A small-molecule ligand and the protein it binds are described below.
Small molecule (SMILES): Cc1cn([C@H]2C[C@H](O[P](=O)(O)OC[C@H]3O[C@@H](n4cc(C)c(=O)[nH]c4=O)C[C@@H]3O)[C@@H](CO[P](=O)(O)O[C@H]3C[C@H](n4ccc(=O)[nH]c4=O)O[C@@H]3COP(=O)=O)O2)c(=O)[nH]c1=O

Binding-site contacts:
Ligand atom O3' contacts residue PHE333 of chain 4.A at 3.5 Å.
Ligand atom O4 contacts residue GLY98 of chain 4.A at 2.8 Å (h-bond).
Ligand atom O4' contacts residue LEU328 of chain 4.A at 3.0 Å.
Ligand atom C1' contacts residue PHE333 of chain 4.A at 3.1 Å (hydrophobic).
Ligand atom N1 contacts residue PHE333 of chain 4.A at 3.8 Å.
Ligand atom OP1 contacts residue ARG391 of chain 4.A at 3.8 Å.
Ligand atom O4 contacts residue PRO334 of chain 4.A at 3.7 Å.
Ligand atom C4 contacts residue GLY98 of chain 4.A at 3.2 Å.
Ligand atom OP2 contacts residue ARG391 of chain 4.A at 3.9 Å.
Ligand atom O5' contacts residue PHE333 of chain 4.A at 3.8 Å.
Ligand atom P contacts residue PHE333 of chain 4.A at 3.8 Å.
Ligand atom O5' contacts residue LEU328 of chain 4.A at 3.6 Å.
Ligand atom O4' contacts residue GLN252 of chain 4.A at 3.9 Å.
Ligand atom O5' contacts residue GLN252 of chain 4.A at 3.1 Å (h-bond).
Ligand atom C1' contacts residue LEU328 of chain 4.A at 3.9 Å (hydrophobic).
Ligand atom C4 contacts residue PRO334 of chain 4.A at 3.6 Å (hydrophobic).
Ligand atom O4' contacts residue PRO334 of chain 4.A at 4.0 Å.
Ligand atom OP2 contacts residue GLU102 of chain 4.A at 3.5 Å (salt-bridge).
Ligand atom O2 contacts residue PRO334 of chain 4.A at 3.8 Å.
Ligand atom C2' contacts residue LEU328 of chain 4.A at 3.7 Å (hydrophobic).
Ligand atom O4 contacts residue ALA259 of chain 4.A at 3.2 Å.
Ligand atom N1 contacts residue LEU328 of chain 4.A at 3.8 Å.
Ligand atom C4' contacts residue GLN252 of chain 4.A at 3.5 Å.
Ligand atom C5' contacts residue PHE333 of chain 4.A at 3.2 Å (hydrophobic).
Ligand atom OP2 contacts residue PHE333 of chain 4.A at 3.3 Å.
Ligand atom C6 contacts residue PHE333 of chain 4.A at 3.7 Å (hydrophobic).
Ligand atom C5' contacts residue GLN252 of chain 4.A at 3.4 Å.
Ligand atom C4' contacts residue LEU328 of chain 4.A at 4.1 Å (hydrophobic).
Ligand atom C3' contacts residue PHE333 of chain 4.A at 3.8 Å (hydrophobic).
Ligand atom C5 contacts residue GLY98 of chain 4.A at 2.9 Å.
Ligand atom OP2 contacts residue GLN252 of chain 4.A at 4.1 Å.
Ligand atom C6 contacts residue GLY98 of chain 4.A at 4.1 Å.
Ligand atom N3 contacts residue LEU328 of chain 4.A at 3.9 Å.
Ligand atom N3 contacts residue PRO334 of chain 4.A at 3.5 Å.
Ligand atom C7 contacts residue TYR336 of chain 4.A at 3.6 Å (hydrophobic).
Ligand atom C2' contacts residue PHE333 of chain 4.A at 2.9 Å (hydrophobic).
Ligand atom C2 contacts residue PRO334 of chain 4.A at 3.7 Å (hydrophobic).
Ligand atom C2 contacts residue LEU328 of chain 4.A at 3.0 Å (hydrophobic).
Ligand atom O2 contacts residue LEU328 of chain 4.A at 2.2 Å.
Ligand atom OP1 contacts residue GLN252 of chain 4.A at 3.7 Å.

Sequence of chain 4.A:
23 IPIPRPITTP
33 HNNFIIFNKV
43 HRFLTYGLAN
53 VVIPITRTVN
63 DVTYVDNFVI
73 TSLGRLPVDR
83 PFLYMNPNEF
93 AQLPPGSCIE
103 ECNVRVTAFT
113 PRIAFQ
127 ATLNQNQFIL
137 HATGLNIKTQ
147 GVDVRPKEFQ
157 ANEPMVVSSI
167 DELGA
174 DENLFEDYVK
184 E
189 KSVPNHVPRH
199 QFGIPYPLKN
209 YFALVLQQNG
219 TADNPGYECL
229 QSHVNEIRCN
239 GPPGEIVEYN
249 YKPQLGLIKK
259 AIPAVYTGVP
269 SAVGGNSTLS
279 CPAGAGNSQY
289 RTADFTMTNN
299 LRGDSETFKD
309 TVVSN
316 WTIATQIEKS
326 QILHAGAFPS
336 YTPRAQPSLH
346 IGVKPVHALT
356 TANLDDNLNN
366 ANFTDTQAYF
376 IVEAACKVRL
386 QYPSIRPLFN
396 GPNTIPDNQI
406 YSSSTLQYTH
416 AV